The protein below binds the small molecule below.
Small molecule (SMILES): NC1([P](=O)([O-])O)CC1

Sequence of chain 1.C:
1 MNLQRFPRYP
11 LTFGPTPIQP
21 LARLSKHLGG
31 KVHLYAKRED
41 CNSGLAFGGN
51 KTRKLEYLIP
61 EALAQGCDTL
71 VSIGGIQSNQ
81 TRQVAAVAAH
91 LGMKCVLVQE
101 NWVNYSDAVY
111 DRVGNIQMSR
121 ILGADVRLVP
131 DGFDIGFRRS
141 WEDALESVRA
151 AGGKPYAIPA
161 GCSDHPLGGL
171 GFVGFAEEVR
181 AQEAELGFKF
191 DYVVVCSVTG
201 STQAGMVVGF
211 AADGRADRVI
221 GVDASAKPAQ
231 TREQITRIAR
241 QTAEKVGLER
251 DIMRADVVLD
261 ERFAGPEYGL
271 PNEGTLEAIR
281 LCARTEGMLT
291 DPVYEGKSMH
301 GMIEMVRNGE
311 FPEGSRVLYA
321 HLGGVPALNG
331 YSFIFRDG

Binding-site contacts:
Ligand atom O8 contacts residue ASN79 of chain 1.C at 2.7 Å (h-bond).
Ligand atom O8 contacts residue SER78 of chain 1.C at 3.6 Å (h-bond).
Ligand atom C2 contacts residue LYS51 of chain 1.C at 3.5 Å.
Ligand atom C1 contacts residue PLP1 of chain 1.I at 3.6 Å.
Ligand atom O8 contacts residue PLP1 of chain 1.I at 3.3 Å (h-bond).
Ligand atom C2 contacts residue THR199 of chain 1.C at 3.8 Å.
Ligand atom C3 contacts residue PLP1 of chain 1.I at 2.4 Å.
Ligand atom O6 contacts residue ASN79 of chain 1.C at 3.5 Å (h-bond).
Ligand atom C1 contacts residue TYR294 of chain 1.C at 3.4 Å (hydrophobic).
Ligand atom C3 contacts residue TYR294 of chain 1.C at 3.4 Å (hydrophobic).
Ligand atom O6 contacts residue TYR268 of chain 1.C at 3.8 Å.
Ligand atom O7 contacts residue GLN80 of chain 1.C at 3.2 Å.
Ligand atom O7 contacts residue SER78 of chain 1.C at 2.8 Å (h-bond).
Ligand atom C1 contacts residue THR199 of chain 1.C at 3.9 Å.
Ligand atom C2 contacts residue PLP1 of chain 1.I at 3.1 Å.
Ligand atom C1 contacts residue VAL198 of chain 1.C at 4.3 Å (hydrophobic).
Ligand atom C2 contacts residue GLY161 of chain 1.C at 4.0 Å.
Ligand atom P5 contacts residue ASN79 of chain 1.C at 3.6 Å.
Ligand atom C3 contacts residue LYS51 of chain 1.C at 3.4 Å.
Ligand atom O8 contacts residue LYS51 of chain 1.C at 3.8 Å.
Ligand atom P5 contacts residue TYR294 of chain 1.C at 3.5 Å.
Ligand atom O6 contacts residue PLP1 of chain 1.I at 4.3 Å.
Ligand atom O8 contacts residue GLN80 of chain 1.C at 2.5 Å (h-bond).
Ligand atom O7 contacts residue ASN79 of chain 1.C at 4.1 Å.
Ligand atom P5 contacts residue SER78 of chain 1.C at 3.5 Å.
Ligand atom P5 contacts residue PLP1 of chain 1.I at 3.6 Å.
Ligand atom C2 contacts residue TYR294 of chain 1.C at 4.3 Å (hydrophobic).
Ligand atom P5 contacts residue GLN80 of chain 1.C at 3.8 Å.
Ligand atom N4 contacts residue TYR294 of chain 1.C at 3.2 Å (h-bond).
Ligand atom O6 contacts residue TYR294 of chain 1.C at 2.3 Å (h-bond).
Ligand atom N4 contacts residue PLP1 of chain 1.I at 1.5 Å.
Ligand atom N4 contacts residue LYS51 of chain 1.C at 2.9 Å (salt-bridge).
Ligand atom C1 contacts residue TYR268 of chain 1.C at 4.2 Å (hydrophobic).
Ligand atom P5 contacts residue LYS51 of chain 1.C at 4.2 Å.
Ligand atom O6 contacts residue SER78 of chain 1.C at 3.5 Å.